Binding-site contacts:
Ligand atom O2 contacts residue MN1 of chain 1.C at 2.2 Å.
Ligand atom C2 contacts residue ARG217 of chain 1.A at 3.5 Å.
Ligand atom C1 contacts residue ARG217 of chain 1.A at 3.8 Å.
Ligand atom C2 contacts residue HIS188 of chain 1.A at 3.8 Å.
Ligand atom O5 contacts residue GLY71 of chain 1.A at 3.9 Å.
Ligand atom O5 contacts residue GLY110 of chain 1.A at 4.0 Å.
Ligand atom O6 contacts residue SER69 of chain 1.A at 2.9 Å (h-bond).
Ligand atom C1 contacts residue GLU158 of chain 1.A at 3.2 Å.
Ligand atom C2 contacts residue MN1 of chain 1.C at 3.0 Å.
Ligand atom O4 contacts residue GLU152 of chain 1.A at 2.6 Å (salt-bridge).
Ligand atom C1 contacts residue HIS188 of chain 1.A at 3.9 Å.
Ligand atom O5 contacts residue GLU152 of chain 1.A at 4.1 Å.
Ligand atom C4 contacts residue GLU152 of chain 1.A at 3.8 Å.
Ligand atom C3 contacts residue GLU246 of chain 1.A at 3.3 Å.
Ligand atom O1 contacts residue GLU158 of chain 1.A at 2.5 Å (salt-bridge).
Ligand atom O2 contacts residue GLU246 of chain 1.A at 3.1 Å (salt-bridge).
Ligand atom O5 contacts residue LEU70 of chain 1.A at 3.4 Å (h-bond).
Ligand atom C2 contacts residue GLU152 of chain 1.A at 3.8 Å.
Ligand atom C2 contacts residue GLU246 of chain 1.A at 3.6 Å.
Ligand atom O3 contacts residue HIS211 of chain 1.A at 2.9 Å (h-bond).
Ligand atom O2 contacts residue GLU152 of chain 1.A at 3.1 Å (salt-bridge).
Ligand atom O6 contacts residue HIS12 of chain 1.A at 2.8 Å (h-bond).
Ligand atom C3 contacts residue MN1 of chain 1.C at 3.1 Å.
Ligand atom O1 contacts residue HIS188 of chain 1.A at 3.1 Å (h-bond).
Ligand atom O3 contacts residue MN1 of chain 1.C at 2.2 Å.
Ligand atom O4 contacts residue VAL111 of chain 1.A at 3.6 Å.
Ligand atom C3 contacts residue GLU152 of chain 1.A at 3.9 Å.
Ligand atom O3 contacts residue GLU152 of chain 1.A at 3.1 Å (salt-bridge).
Ligand atom O5 contacts residue SER69 of chain 1.A at 4.0 Å.
Ligand atom O1 contacts residue ARG217 of chain 1.A at 2.9 Å (salt-bridge).
Ligand atom C6 contacts residue SER69 of chain 1.A at 3.6 Å.
Ligand atom O3 contacts residue GLU246 of chain 1.A at 2.8 Å (salt-bridge).
Ligand atom O2 contacts residue ASP185 of chain 1.A at 3.0 Å (salt-bridge).
Ligand atom C3 contacts residue PHE248 of chain 1.A at 3.9 Å (hydrophobic).
Ligand atom O2 contacts residue HIS188 of chain 1.A at 3.0 Å (h-bond).
Ligand atom C6 contacts residue HIS12 of chain 1.A at 2.9 Å.
Ligand atom O2 contacts residue ARG217 of chain 1.A at 3.1 Å (salt-bridge).
Ligand atom O5 contacts residue VAL111 of chain 1.A at 4.1 Å.
Ligand atom O1 contacts residue LEU261 of chain 1.A at 3.5 Å.
Ligand atom C1 contacts residue LEU261 of chain 1.A at 3.8 Å (hydrophobic).

A protein and the small-molecule ligand that binds it are described below.
Small molecule (SMILES): O=C(CO)[C@@H](O)[C@H](O)[C@H](O)CO

Sequence of chain 1.A:
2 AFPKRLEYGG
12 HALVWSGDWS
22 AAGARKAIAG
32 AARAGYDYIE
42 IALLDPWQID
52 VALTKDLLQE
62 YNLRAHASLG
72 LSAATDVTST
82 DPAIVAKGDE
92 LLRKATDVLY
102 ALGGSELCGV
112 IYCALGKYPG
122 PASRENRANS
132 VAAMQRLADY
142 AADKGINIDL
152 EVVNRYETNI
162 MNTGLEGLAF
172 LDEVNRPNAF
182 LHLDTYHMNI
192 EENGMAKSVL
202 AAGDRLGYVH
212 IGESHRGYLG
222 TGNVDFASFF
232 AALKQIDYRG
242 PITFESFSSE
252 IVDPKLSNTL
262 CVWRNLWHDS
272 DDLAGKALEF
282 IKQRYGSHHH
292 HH